Binding-site contacts:
Ligand atom CB contacts residue GLU141 of chain 1.A at 3.7 Å.
Ligand atom CG2 contacts residue GLN139 of chain 1.A at 4.0 Å.
Ligand atom CG contacts residue GLU141 of chain 1.A at 3.3 Å.
Ligand atom ND2 contacts residue GLU141 of chain 1.A at 2.9 Å (salt-bridge).
Ligand atom CD1 contacts residue TRP102 of chain 1.B at 4.0 Å (hydrophobic).
Ligand atom CG contacts residue GLU141 of chain 1.A at 3.3 Å.
Ligand atom OD1 contacts residue HIS142 of chain 1.A at 2.9 Å (h-bond).
Ligand atom O contacts residue GLN66 of chain 1.B at 2.9 Å (h-bond).
Ligand atom CB contacts residue GLN139 of chain 1.A at 3.7 Å.
Ligand atom CD contacts residue GLU141 of chain 1.A at 4.0 Å.
Ligand atom CG contacts residue HIS142 of chain 1.A at 3.9 Å.
Ligand atom OD1 contacts residue ALA140 of chain 1.A at 4.0 Å.
Ligand atom OD2 contacts residue GLU141 of chain 1.A at 2.6 Å (salt-bridge).
Ligand atom CA contacts residue GLN139 of chain 1.A at 3.6 Å.
Ligand atom CA contacts residue GLN139 of chain 1.A at 3.9 Å.
Ligand atom CD1 contacts residue THR95 of chain 1.B at 3.5 Å.
Ligand atom CB contacts residue GLU141 of chain 1.A at 3.2 Å.
Ligand atom CE contacts residue ASP138 of chain 1.A at 3.5 Å.
Ligand atom C contacts residue GLN139 of chain 1.A at 3.7 Å.
Ligand atom CD1 contacts residue THR96 of chain 1.B at 3.8 Å.
Ligand atom CB contacts residue MET149 of chain 1.A at 4.0 Å (hydrophobic).
Ligand atom CB contacts residue THR145 of chain 1.A at 3.6 Å.
Ligand atom NZ contacts residue ASP138 of chain 1.A at 2.9 Å (salt-bridge).
Ligand atom CA contacts residue GLN66 of chain 1.B at 3.8 Å.
Ligand atom CD contacts residue ASP138 of chain 1.A at 3.3 Å.
Ligand atom CG2 contacts residue MET149 of chain 1.A at 3.5 Å (hydrophobic).
Ligand atom OD1 contacts residue GLU141 of chain 1.A at 3.2 Å (salt-bridge).
Ligand atom CG2 contacts residue THR145 of chain 1.A at 3.6 Å.
Ligand atom OD2 contacts residue ALA140 of chain 1.A at 3.5 Å.
Ligand atom CG contacts residue GLU141 of chain 1.A at 3.7 Å.
Ligand atom CD contacts residue ALA140 of chain 1.A at 3.9 Å (hydrophobic).
Ligand atom CB contacts residue GLN139 of chain 1.A at 3.7 Å.
Ligand atom C contacts residue GLN66 of chain 1.B at 3.8 Å.
Ligand atom O contacts residue THR96 of chain 1.B at 3.8 Å.
Ligand atom CD1 contacts residue TRP103 of chain 1.B at 3.9 Å (hydrophobic).
Ligand atom N contacts residue GLN139 of chain 1.A at 2.9 Å (h-bond).
Ligand atom CD contacts residue GLN139 of chain 1.A at 4.0 Å.
Ligand atom OD1 contacts residue THR145 of chain 1.A at 3.2 Å (h-bond).
Ligand atom CD1 contacts residue ALA99 of chain 1.B at 3.9 Å (hydrophobic).
Ligand atom CG contacts residue THR145 of chain 1.A at 3.7 Å.

Sequence of chain 1.B:
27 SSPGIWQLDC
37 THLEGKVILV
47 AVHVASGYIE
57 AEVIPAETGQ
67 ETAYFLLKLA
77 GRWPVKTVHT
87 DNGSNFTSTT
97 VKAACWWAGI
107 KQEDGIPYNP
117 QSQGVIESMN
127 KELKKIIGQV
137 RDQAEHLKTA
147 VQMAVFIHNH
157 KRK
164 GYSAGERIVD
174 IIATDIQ

The small molecule below binds the protein below.
Small molecule (SMILES): CC[C@H](C)[C@@H]1NC(=O)[C@H](CCCCN)NC(=O)[C@H](C)NC(=O)[C@H](CO)NC(=O)[C@H](CC(=O)O)NC(=O)[C@H](CC(C)C)NC(=O)[C@H](CC(N)=O)NC(=O)[C@H](CC(=O)O)NC1=O

Sequence of chain 1.A:
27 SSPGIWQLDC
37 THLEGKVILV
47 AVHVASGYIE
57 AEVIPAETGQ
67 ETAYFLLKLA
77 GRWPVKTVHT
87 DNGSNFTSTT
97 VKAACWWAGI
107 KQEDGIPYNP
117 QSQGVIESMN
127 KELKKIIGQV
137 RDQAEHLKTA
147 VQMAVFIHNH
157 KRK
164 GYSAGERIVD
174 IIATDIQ